Binding-site contacts:
Ligand atom C5 contacts residue ASP384 of chain 1.A at 4.1 Å.
Ligand atom C4 contacts residue GLY385 of chain 1.A at 4.1 Å.
Ligand atom O7 contacts residue PHE382 of chain 1.A at 3.7 Å.
Ligand atom O5 contacts residue ASP384 of chain 1.A at 3.5 Å (salt-bridge).
Ligand atom O5 contacts residue ASP384 of chain 1.A at 4.2 Å.
Ligand atom C7 contacts residue ASN483 of chain 1.A at 3.3 Å.
Ligand atom O5 contacts residue GLY385 of chain 1.A at 3.7 Å.
Ligand atom C2 contacts residue ASP384 of chain 1.A at 3.4 Å.
Ligand atom O5 contacts residue ASN483 of chain 1.A at 2.3 Å (h-bond).
Ligand atom N2 contacts residue MET391 of chain 1.A at 3.8 Å.
Ligand atom O7 contacts residue ALA383 of chain 1.A at 4.2 Å.
Ligand atom C5 contacts residue ASN483 of chain 1.A at 3.6 Å.
Ligand atom C8 contacts residue ASN395 of chain 1.A at 3.5 Å.
Ligand atom C4 contacts residue ASP384 of chain 1.A at 3.4 Å.
Ligand atom C6 contacts residue GLY385 of chain 1.A at 3.7 Å.
Ligand atom O7 contacts residue ASN483 of chain 1.A at 3.4 Å (h-bond).
Ligand atom O5 contacts residue ARG535 of chain 1.A at 3.2 Å (salt-bridge).
Ligand atom C8 contacts residue MET391 of chain 1.A at 4.1 Å (hydrophobic).
Ligand atom O3 contacts residue ASP384 of chain 1.A at 2.9 Å (salt-bridge).
Ligand atom O5 contacts residue ASP384 of chain 1.A at 4.2 Å.
Ligand atom O6 contacts residue ARG535 of chain 1.A at 3.0 Å (salt-bridge).
Ligand atom O7 contacts residue ASP384 of chain 1.A at 3.3 Å.
Ligand atom C3 contacts residue ASP384 of chain 1.A at 3.4 Å.
Ligand atom C5 contacts residue GLY386 of chain 1.A at 4.2 Å.
Ligand atom C5 contacts residue GLY385 of chain 1.A at 3.8 Å.
Ligand atom O4 contacts residue PHE382 of chain 1.A at 4.0 Å.
Ligand atom C1 contacts residue GLY385 of chain 1.A at 4.0 Å.
Ligand atom N2 contacts residue ASN483 of chain 1.A at 2.9 Å (h-bond).
Ligand atom C5 contacts residue ARG535 of chain 1.A at 3.6 Å.
Ligand atom C2 contacts residue ASN483 of chain 1.A at 2.4 Å.
Ligand atom O5 contacts residue GLY385 of chain 1.A at 4.0 Å.
Ligand atom C5 contacts residue PHE382 of chain 1.A at 3.8 Å (hydrophobic).
Ligand atom C4 contacts residue ASN483 of chain 1.A at 4.2 Å.
Ligand atom C6 contacts residue GLY386 of chain 1.A at 4.0 Å.
Ligand atom C6 contacts residue ASP384 of chain 1.A at 3.8 Å.
Ligand atom C1 contacts residue ASP384 of chain 1.A at 3.6 Å.
Ligand atom C6 contacts residue ARG535 of chain 1.A at 3.9 Å.
Ligand atom C1 contacts residue ASN483 of chain 1.A at 1.4 Å.
Ligand atom C1 contacts residue ARG535 of chain 1.A at 3.6 Å.
Ligand atom C3 contacts residue ASN483 of chain 1.A at 3.8 Å.

A protein and the small-molecule ligand that binds it are described below.
Small molecule (SMILES): CC(=O)N[C@H]1[C@H](O[C@H]2[C@H](O)[C@@H](NC(C)=O)CO[C@@H]2CO)O[C@H](CO)[C@@H](O[C@@H]2O[C@H](CO[C@H]3O[C@H](CO)[C@@H](O)[C@H](O)[C@@H]3O)[C@@H](O)[C@H](O[C@H]3O[C@H](CO)[C@@H](O)[C@H](O)[C@@H]3O)[C@@H]2O)[C@@H]1O

Sequence of chain 1.A:
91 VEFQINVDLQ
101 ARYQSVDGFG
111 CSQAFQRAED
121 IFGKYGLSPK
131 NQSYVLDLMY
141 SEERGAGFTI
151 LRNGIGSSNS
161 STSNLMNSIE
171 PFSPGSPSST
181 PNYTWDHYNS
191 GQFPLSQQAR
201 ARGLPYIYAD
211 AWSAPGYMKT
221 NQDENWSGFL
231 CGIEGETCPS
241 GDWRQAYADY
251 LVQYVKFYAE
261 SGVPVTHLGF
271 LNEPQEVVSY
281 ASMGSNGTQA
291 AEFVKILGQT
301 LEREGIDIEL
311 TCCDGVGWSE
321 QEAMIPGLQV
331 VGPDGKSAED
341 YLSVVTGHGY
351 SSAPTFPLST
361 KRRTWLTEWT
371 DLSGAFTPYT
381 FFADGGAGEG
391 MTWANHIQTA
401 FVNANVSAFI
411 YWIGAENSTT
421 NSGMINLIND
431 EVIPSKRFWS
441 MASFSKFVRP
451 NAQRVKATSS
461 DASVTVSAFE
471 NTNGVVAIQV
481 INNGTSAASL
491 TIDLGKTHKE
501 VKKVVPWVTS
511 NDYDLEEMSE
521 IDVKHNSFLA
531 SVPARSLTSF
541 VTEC